This protein binds this small molecule.
Small molecule (SMILES): CC(=O)N[C@@H]1[C@@H](O)[C@H](O)[C@@H](CO)O[C@H]1O

Sequence of chain 1.H:
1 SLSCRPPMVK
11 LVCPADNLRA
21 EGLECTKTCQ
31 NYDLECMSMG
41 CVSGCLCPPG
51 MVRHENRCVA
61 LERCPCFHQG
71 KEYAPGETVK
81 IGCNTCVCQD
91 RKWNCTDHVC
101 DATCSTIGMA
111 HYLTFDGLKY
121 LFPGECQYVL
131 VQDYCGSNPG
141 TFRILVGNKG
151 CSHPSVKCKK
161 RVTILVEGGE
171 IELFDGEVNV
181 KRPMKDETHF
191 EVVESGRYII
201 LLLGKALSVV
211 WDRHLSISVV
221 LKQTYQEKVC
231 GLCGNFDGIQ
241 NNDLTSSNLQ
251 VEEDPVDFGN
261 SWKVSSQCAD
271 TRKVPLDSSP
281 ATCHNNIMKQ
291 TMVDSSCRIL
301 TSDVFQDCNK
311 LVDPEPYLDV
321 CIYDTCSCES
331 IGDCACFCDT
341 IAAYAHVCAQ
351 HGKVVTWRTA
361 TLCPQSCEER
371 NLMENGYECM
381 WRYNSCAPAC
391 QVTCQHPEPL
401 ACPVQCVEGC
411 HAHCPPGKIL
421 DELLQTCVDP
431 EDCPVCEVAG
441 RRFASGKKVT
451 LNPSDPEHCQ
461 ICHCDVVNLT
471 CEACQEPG

Binding-site contacts:
Ligand atom C5 contacts residue THR470 of chain 1.H at 4.0 Å.
Ligand atom C8 contacts residue VAL466 of chain 1.H at 3.6 Å (hydrophobic).
Ligand atom C4 contacts residue ASN468 of chain 1.H at 4.2 Å.
Ligand atom C2 contacts residue ASN468 of chain 1.H at 2.5 Å.
Ligand atom C7 contacts residue VAL466 of chain 1.H at 4.2 Å (hydrophobic).
Ligand atom O5 contacts residue ASN468 of chain 1.H at 2.3 Å (h-bond).
Ligand atom C6 contacts residue THR470 of chain 1.H at 3.9 Å.
Ligand atom O5 contacts residue ASP465 of chain 1.H at 4.1 Å.
Ligand atom C6 contacts residue GLU472 of chain 1.H at 4.3 Å.
Ligand atom C1 contacts residue ASP465 of chain 1.H at 4.2 Å.
Ligand atom C1 contacts residue ASN468 of chain 1.H at 1.4 Å.
Ligand atom O7 contacts residue VAL466 of chain 1.H at 3.9 Å.
Ligand atom O7 contacts residue ASP465 of chain 1.H at 3.5 Å.
Ligand atom O5 contacts residue THR470 of chain 1.H at 3.5 Å.
Ligand atom C5 contacts residue ASN468 of chain 1.H at 3.6 Å.
Ligand atom O6 contacts residue THR470 of chain 1.H at 2.8 Å (h-bond).
Ligand atom C7 contacts residue ASN468 of chain 1.H at 3.4 Å.
Ligand atom O7 contacts residue ASN468 of chain 1.H at 3.3 Å (h-bond).
Ligand atom C1 contacts residue THR470 of chain 1.H at 3.6 Å.
Ligand atom N2 contacts residue ASN468 of chain 1.H at 3.0 Å (h-bond).
Ligand atom C8 contacts residue ASN468 of chain 1.H at 4.2 Å.
Ligand atom O6 contacts residue GLU472 of chain 1.H at 3.9 Å.
Ligand atom C3 contacts residue ASN468 of chain 1.H at 3.8 Å.
Ligand atom C2 contacts residue ASP465 of chain 1.H at 4.1 Å.